A small-molecule ligand and the protein it binds are described below.
Small molecule (SMILES): Nc1nc(=O)c2ncn([C@@H]3O[C@H](CO)[C@@H](O[P](=O)(O)OC[C@H]4O[C@@H](n5cnc6c(N)ncnc65)[C@H](O)[C@@H]4O[P](=O)(O)OC[C@H]4O[C@@H](n5ccc(=O)[nH]c5=O)[C@H](O)[C@@H]4OP(=O)(O)O)[C@H]3O)c2[nH]1

Sequence of chain 1.A:
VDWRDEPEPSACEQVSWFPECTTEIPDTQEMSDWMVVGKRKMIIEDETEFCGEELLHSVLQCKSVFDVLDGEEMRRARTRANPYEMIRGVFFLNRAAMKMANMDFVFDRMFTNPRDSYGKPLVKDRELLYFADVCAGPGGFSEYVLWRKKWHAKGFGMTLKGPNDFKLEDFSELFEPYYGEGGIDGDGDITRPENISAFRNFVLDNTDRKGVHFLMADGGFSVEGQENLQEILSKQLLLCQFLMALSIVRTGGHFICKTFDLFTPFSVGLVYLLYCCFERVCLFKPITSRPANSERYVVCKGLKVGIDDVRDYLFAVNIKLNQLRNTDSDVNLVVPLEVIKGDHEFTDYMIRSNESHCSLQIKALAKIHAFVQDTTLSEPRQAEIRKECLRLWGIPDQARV

Binding-site contacts:
Ligand atom P contacts residue ARG113 of chain 1.A at 3.8 Å.
Ligand atom O6 contacts residue SER246 of chain 1.A at 3.1 Å.
Ligand atom C4' contacts residue GLU319 of chain 1.A at 3.4 Å.
Ligand atom O3' contacts residue ASN112 of chain 1.A at 3.2 Å.
Ligand atom O2' contacts residue SAM1 of chain 1.E at 3.0 Å.
Ligand atom C2' contacts residue LYS282 of chain 1.A at 3.9 Å.
Ligand atom C6 contacts residue SER246 of chain 1.A at 3.5 Å.
Ligand atom C4' contacts residue ASN112 of chain 1.A at 3.7 Å.
Ligand atom N7 contacts residue MGT1 of chain 1.G at 3.3 Å (h-bond).
Ligand atom C8 contacts residue MGT1 of chain 1.G at 3.0 Å.
Ligand atom C4' contacts residue LYS282 of chain 1.A at 3.4 Å.
Ligand atom OP1 contacts residue LYS117 of chain 1.A at 2.8 Å (salt-bridge).
Ligand atom O2' contacts residue LYS282 of chain 1.A at 3.0 Å (salt-bridge).
Ligand atom C6 contacts residue PHE245 of chain 1.A at 3.6 Å (hydrophobic).
Ligand atom C4' contacts residue MGT1 of chain 1.G at 3.8 Å.
Ligand atom O5' contacts residue MGT1 of chain 1.G at 1.6 Å.
Ligand atom P contacts residue ASN112 of chain 1.A at 3.9 Å.
Ligand atom OP2 contacts residue ARG113 of chain 1.A at 3.2 Å.
Ligand atom N2 contacts residue SAM1 of chain 1.E at 3.5 Å.
Ligand atom OP1 contacts residue ARG113 of chain 1.A at 2.8 Å (salt-bridge).
Ligand atom OP1 contacts residue ARG113 of chain 1.A at 3.0 Å (salt-bridge).
Ligand atom O3' contacts residue GLU319 of chain 1.A at 3.9 Å.
Ligand atom C2 contacts residue SAM1 of chain 1.E at 3.8 Å.
Ligand atom N7 contacts residue PHE245 of chain 1.A at 3.6 Å (h-bond).
Ligand atom N2 contacts residue ASN184 of chain 1.A at 3.5 Å (h-bond).
Ligand atom O4' contacts residue SAM1 of chain 1.E at 3.0 Å.
Ligand atom C2' contacts residue SAM1 of chain 1.E at 3.4 Å.
Ligand atom C1' contacts residue SAM1 of chain 1.E at 3.6 Å.
Ligand atom O2' contacts residue ASN112 of chain 1.A at 3.2 Å (h-bond).
Ligand atom C5 contacts residue PHE245 of chain 1.A at 3.7 Å (hydrophobic).
Ligand atom OP1 contacts residue ASN112 of chain 1.A at 3.3 Å.
Ligand atom O4' contacts residue PHE284 of chain 1.A at 3.9 Å.
Ligand atom O4' contacts residue LYS282 of chain 1.A at 3.6 Å (salt-bridge).
Ligand atom O3' contacts residue LYS117 of chain 1.A at 3.2 Å (salt-bridge).
Ligand atom O6 contacts residue PHE245 of chain 1.A at 3.6 Å.
Ligand atom C5' contacts residue GLU319 of chain 1.A at 3.8 Å.
Ligand atom O2' contacts residue PRO158 of chain 1.A at 3.6 Å.
Ligand atom N3 contacts residue SAM1 of chain 1.E at 3.1 Å.
Ligand atom P contacts residue LYS117 of chain 1.A at 3.6 Å.
Ligand atom C5' contacts residue MGT1 of chain 1.G at 2.6 Å.